A small-molecule ligand and the protein it binds are described below.
Small molecule (SMILES): CC(=O)N[C@@H]1[C@@H](O)[C@H](O)[C@@H](CO)O[C@H]1O

Sequence of chain 1.A:
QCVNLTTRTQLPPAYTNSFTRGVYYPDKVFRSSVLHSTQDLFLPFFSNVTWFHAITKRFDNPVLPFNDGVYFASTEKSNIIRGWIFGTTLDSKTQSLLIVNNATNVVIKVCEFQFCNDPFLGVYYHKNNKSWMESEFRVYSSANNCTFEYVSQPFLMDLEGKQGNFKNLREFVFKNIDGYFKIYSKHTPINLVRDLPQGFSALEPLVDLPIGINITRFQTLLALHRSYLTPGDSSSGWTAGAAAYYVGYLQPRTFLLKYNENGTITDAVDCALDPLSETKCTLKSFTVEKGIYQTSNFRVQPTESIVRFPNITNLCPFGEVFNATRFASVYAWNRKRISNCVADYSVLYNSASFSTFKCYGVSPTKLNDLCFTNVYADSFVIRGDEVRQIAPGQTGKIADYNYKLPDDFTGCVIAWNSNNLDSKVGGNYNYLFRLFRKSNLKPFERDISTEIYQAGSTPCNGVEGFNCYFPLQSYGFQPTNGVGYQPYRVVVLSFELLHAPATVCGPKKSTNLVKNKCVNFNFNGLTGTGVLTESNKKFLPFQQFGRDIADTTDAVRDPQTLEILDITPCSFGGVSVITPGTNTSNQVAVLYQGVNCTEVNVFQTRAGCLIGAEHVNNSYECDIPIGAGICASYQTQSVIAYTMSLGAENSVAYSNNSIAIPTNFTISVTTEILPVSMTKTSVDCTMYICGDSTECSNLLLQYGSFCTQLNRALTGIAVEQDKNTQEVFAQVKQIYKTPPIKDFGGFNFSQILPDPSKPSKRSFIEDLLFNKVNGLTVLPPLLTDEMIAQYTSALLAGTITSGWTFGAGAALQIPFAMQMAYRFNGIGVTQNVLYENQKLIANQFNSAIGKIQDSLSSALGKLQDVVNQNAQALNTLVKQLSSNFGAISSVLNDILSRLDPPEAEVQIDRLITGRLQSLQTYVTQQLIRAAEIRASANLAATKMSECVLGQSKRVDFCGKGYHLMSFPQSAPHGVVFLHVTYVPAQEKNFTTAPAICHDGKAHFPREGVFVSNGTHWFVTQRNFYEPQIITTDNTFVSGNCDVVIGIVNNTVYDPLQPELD

Binding-site contacts:
Ligand atom C2 contacts residue GLU310 of chain 1.A at 4.3 Å.
Ligand atom C7 contacts residue ASN309 of chain 1.A at 4.1 Å.
Ligand atom C8 contacts residue ASN311 of chain 1.A at 3.7 Å.
Ligand atom C7 contacts residue GLU310 of chain 1.A at 4.0 Å.
Ligand atom N2 contacts residue GLU310 of chain 1.A at 3.3 Å (salt-bridge).
Ligand atom C5 contacts residue ASN311 of chain 1.A at 3.7 Å.
Ligand atom C3 contacts residue ASN311 of chain 1.A at 3.8 Å.
Ligand atom C8 contacts residue GLU310 of chain 1.A at 3.7 Å.
Ligand atom N2 contacts residue ASN311 of chain 1.A at 2.6 Å (h-bond).
Ligand atom C8 contacts residue ASN309 of chain 1.A at 3.8 Å.
Ligand atom C1 contacts residue ASN311 of chain 1.A at 1.4 Å.
Ligand atom C7 contacts residue ASN311 of chain 1.A at 3.5 Å.
Ligand atom C2 contacts residue ASN311 of chain 1.A at 2.5 Å.
Ligand atom O5 contacts residue ASN311 of chain 1.A at 2.4 Å (h-bond).
Ligand atom C4 contacts residue ASN311 of chain 1.A at 4.2 Å.
Ligand atom C1 contacts residue GLU310 of chain 1.A at 4.3 Å.